A protein and the small-molecule ligand that binds it are described below.
Small molecule (SMILES): NCCCC[C@H](NC(=O)[C@H](Cc1ccccc1)NC(=O)CNC(=O)[C@@H](N)CC(=O)O)C(=O)N[C@@H](CC(=O)O)C(=O)N[C@@H](CO)C(=O)N[C@@H](Cc1ccccc1)C(=O)N[C@H](C=O)CC(=O)O

Sequence of chain 1.A:
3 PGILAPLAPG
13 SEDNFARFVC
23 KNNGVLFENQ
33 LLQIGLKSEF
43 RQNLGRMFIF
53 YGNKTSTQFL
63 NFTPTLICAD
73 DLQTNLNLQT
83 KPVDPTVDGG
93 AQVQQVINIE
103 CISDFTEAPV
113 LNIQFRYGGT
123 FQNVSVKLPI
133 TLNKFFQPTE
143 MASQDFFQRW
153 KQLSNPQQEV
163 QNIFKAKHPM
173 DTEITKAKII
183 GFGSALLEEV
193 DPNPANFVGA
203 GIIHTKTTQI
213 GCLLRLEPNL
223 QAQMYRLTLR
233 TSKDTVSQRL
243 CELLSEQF

Binding-site contacts:
Ligand atom O contacts residue LYS153 of chain 1.A at 2.8 Å (salt-bridge).
Ligand atom OD2 contacts residue ASN221 of chain 1.A at 3.5 Å.
Ligand atom N contacts residue GLU219 of chain 1.A at 2.7 Å (salt-bridge).
Ligand atom C contacts residue GLU219 of chain 1.A at 3.5 Å.
Ligand atom OG contacts residue ARG217 of chain 1.A at 3.2 Å (salt-bridge).
Ligand atom CD1 contacts residue PHE149 of chain 1.A at 3.7 Å (hydrophobic).
Ligand atom C contacts residue ARG228 of chain 1.A at 3.7 Å.
Ligand atom OD2 contacts residue ARG228 of chain 1.A at 3.0 Å (salt-bridge).
Ligand atom CD2 contacts residue GLU219 of chain 1.A at 3.5 Å.
Ligand atom CG contacts residue CO31 of chain 1.E at 3.4 Å.
Ligand atom OD1 contacts residue ARG228 of chain 1.A at 3.0 Å (salt-bridge).
Ligand atom OD2 contacts residue SER145 of chain 1.A at 3.4 Å (h-bond).
Ligand atom CE2 contacts residue ARG228 of chain 1.A at 3.7 Å.
Ligand atom CE2 contacts residue TRP152 of chain 1.A at 3.6 Å (hydrophobic).
Ligand atom CA contacts residue PHE149 of chain 1.A at 3.5 Å (hydrophobic).
Ligand atom CG contacts residue ARG228 of chain 1.A at 3.5 Å.
Ligand atom CB contacts residue PHE149 of chain 1.A at 3.6 Å (hydrophobic).
Ligand atom CD1 contacts residue ARG217 of chain 1.A at 3.7 Å.
Ligand atom CE contacts residue CO31 of chain 1.E at 3.7 Å.
Ligand atom N contacts residue PHE149 of chain 1.A at 3.7 Å.
Ligand atom CB contacts residue ARG217 of chain 1.A at 3.6 Å.
Ligand atom CE1 contacts residue PHE149 of chain 1.A at 3.6 Å (hydrophobic).
Ligand atom N contacts residue ARG228 of chain 1.A at 3.5 Å (salt-bridge).
Ligand atom CG contacts residue ARG217 of chain 1.A at 3.5 Å.
Ligand atom CA contacts residue GLU219 of chain 1.A at 3.6 Å.
Ligand atom O contacts residue ARG217 of chain 1.A at 3.0 Å (salt-bridge).
Ligand atom CA contacts residue GLU219 of chain 1.A at 3.5 Å.
Ligand atom CZ contacts residue PHE148 of chain 1.A at 3.5 Å (hydrophobic).
Ligand atom CG contacts residue PHE149 of chain 1.A at 3.6 Å (hydrophobic).
Ligand atom CE2 contacts residue PHE148 of chain 1.A at 3.7 Å (hydrophobic).
Ligand atom CA contacts residue ARG228 of chain 1.A at 3.7 Å.
Ligand atom CE2 contacts residue MET226 of chain 1.A at 3.7 Å (hydrophobic).
Ligand atom CB contacts residue GLU219 of chain 1.A at 3.4 Å.
Ligand atom OD2 contacts residue GLN146 of chain 1.A at 3.6 Å.
Ligand atom C contacts residue PHE149 of chain 1.A at 3.7 Å (hydrophobic).
Ligand atom CE contacts residue LYS153 of chain 1.A at 3.5 Å.
Ligand atom CG contacts residue ASN221 of chain 1.A at 3.6 Å.
Ligand atom OD2 contacts residue PHE149 of chain 1.A at 3.8 Å.
Ligand atom CD1 contacts residue ARG228 of chain 1.A at 3.6 Å.
Ligand atom CG contacts residue ARG228 of chain 1.A at 3.5 Å.